The small molecule below binds the protein below.
Small molecule (SMILES): CC(=O)N[C@@H]1[C@@H](O)[C@H](O)[C@@H](CO)O[C@H]1O

Sequence of chain 1.E:
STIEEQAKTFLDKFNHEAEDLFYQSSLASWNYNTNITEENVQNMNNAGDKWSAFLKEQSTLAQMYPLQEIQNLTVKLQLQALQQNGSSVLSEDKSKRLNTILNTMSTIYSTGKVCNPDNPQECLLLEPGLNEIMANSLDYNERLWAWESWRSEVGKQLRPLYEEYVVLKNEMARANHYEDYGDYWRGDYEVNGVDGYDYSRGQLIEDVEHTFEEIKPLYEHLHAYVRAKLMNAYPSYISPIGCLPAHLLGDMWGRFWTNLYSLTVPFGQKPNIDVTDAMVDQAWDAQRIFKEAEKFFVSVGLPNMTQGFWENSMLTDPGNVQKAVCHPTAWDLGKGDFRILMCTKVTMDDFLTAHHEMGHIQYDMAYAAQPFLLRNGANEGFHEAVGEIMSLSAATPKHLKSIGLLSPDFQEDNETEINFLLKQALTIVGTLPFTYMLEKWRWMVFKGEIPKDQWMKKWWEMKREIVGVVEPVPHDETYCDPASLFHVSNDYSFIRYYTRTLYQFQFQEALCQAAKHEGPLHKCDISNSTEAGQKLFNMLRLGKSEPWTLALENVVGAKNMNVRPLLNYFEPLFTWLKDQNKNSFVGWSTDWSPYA

Binding-site contacts:
Ligand atom N2 contacts residue ASN414 of chain 1.E at 2.9 Å (h-bond).
Ligand atom C4 contacts residue ASN414 of chain 1.E at 4.2 Å.
Ligand atom C2 contacts residue ASN414 of chain 1.E at 2.5 Å.
Ligand atom C1 contacts residue ASN414 of chain 1.E at 1.4 Å.
Ligand atom C8 contacts residue ASN414 of chain 1.E at 4.3 Å.
Ligand atom O7 contacts residue ASN414 of chain 1.E at 4.4 Å.
Ligand atom C7 contacts residue ASN414 of chain 1.E at 3.9 Å.
Ligand atom C5 contacts residue ASN414 of chain 1.E at 3.7 Å.
Ligand atom C8 contacts residue ASP413 of chain 1.E at 3.8 Å.
Ligand atom C3 contacts residue ASN414 of chain 1.E at 3.8 Å.
Ligand atom O5 contacts residue ASN414 of chain 1.E at 2.4 Å (h-bond).